Sequence of chain 10.A:
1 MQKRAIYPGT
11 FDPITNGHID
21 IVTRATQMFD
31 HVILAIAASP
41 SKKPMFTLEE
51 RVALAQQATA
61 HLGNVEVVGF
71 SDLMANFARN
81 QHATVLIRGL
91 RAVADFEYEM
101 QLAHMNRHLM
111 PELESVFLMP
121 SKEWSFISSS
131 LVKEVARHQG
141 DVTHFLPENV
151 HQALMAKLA

The small molecule below binds the protein below.
Small molecule (SMILES): CC1=Nc2nc(N[C@H](CC#N)c3cccc(Cl)c3)nn2C(=O)C1

Sequence of chain 5.A:
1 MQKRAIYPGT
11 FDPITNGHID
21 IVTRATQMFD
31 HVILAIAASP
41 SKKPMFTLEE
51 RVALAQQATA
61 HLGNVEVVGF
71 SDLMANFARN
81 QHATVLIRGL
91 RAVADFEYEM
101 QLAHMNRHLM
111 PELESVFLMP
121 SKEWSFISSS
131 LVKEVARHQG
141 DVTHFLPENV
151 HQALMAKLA

Binding-site contacts:
Ligand atom C14 contacts residue ASP72 of chain 5.A at 3.2 Å.
Ligand atom C17 contacts residue PHE70 of chain 5.A at 3.7 Å (hydrophobic).
Ligand atom C10 contacts residue LEU102 of chain 5.A at 3.7 Å (hydrophobic).
Ligand atom C10 contacts residue ASN106 of chain 5.A at 3.7 Å.
Ligand atom N12 contacts residue ASP72 of chain 5.A at 3.0 Å (salt-bridge).
Ligand atom N7 contacts residue HIS138 of chain 10.A at 3.8 Å.
Ligand atom N6 contacts residue MET74 of chain 5.A at 3.8 Å.
Ligand atom N9 contacts residue MET74 of chain 5.A at 2.9 Å (h-bond).
Ligand atom C10 contacts residue VAL135 of chain 10.A at 3.7 Å (hydrophobic).
Ligand atom C10 contacts residue MET105 of chain 5.A at 3.5 Å (hydrophobic).
Ligand atom C21 contacts residue ALA37 of chain 5.A at 3.7 Å (hydrophobic).
Ligand atom C13 contacts residue HIS138 of chain 10.A at 3.6 Å.
Ligand atom C15 contacts residue PHE70 of chain 5.A at 3.8 Å (hydrophobic).
Ligand atom C14 contacts residue HIS138 of chain 10.A at 3.8 Å.
Ligand atom C15 contacts residue SER39 of chain 5.A at 3.8 Å.
Ligand atom N4 contacts residue MET74 of chain 5.A at 3.8 Å.
Ligand atom C5 contacts residue MET74 of chain 5.A at 3.5 Å (hydrophobic).
Ligand atom C17 contacts residue ALA37 of chain 5.A at 3.6 Å (hydrophobic).
Ligand atom CL contacts residue MET74 of chain 5.A at 3.8 Å.
Ligand atom N23 contacts residue ALA38 of chain 5.A at 3.4 Å (h-bond).
Ligand atom C20 contacts residue ALA37 of chain 5.A at 3.7 Å (hydrophobic).
Ligand atom C18 contacts residue ALA37 of chain 5.A at 3.5 Å (hydrophobic).
Ligand atom C2 contacts residue LEU102 of chain 5.A at 3.7 Å (hydrophobic).
Ligand atom O11 contacts residue GLU134 of chain 10.A at 3.6 Å.
Ligand atom C19 contacts residue THR10 of chain 5.A at 3.7 Å.
Ligand atom CL contacts residue GLY9 of chain 5.A at 3.5 Å.
Ligand atom C16 contacts residue ALA37 of chain 5.A at 3.7 Å (hydrophobic).
Ligand atom C1 contacts residue LEU102 of chain 5.A at 3.7 Å (hydrophobic).
Ligand atom C13 contacts residue ASP72 of chain 5.A at 3.8 Å.
Ligand atom C8 contacts residue HIS138 of chain 10.A at 3.9 Å.
Ligand atom N6 contacts residue LEU73 of chain 5.A at 3.7 Å.
Ligand atom C14 contacts residue PHE70 of chain 5.A at 3.8 Å (hydrophobic).
Ligand atom C15 contacts residue ALA37 of chain 5.A at 3.8 Å (hydrophobic).
Ligand atom N23 contacts residue SER39 of chain 5.A at 2.8 Å (h-bond).
Ligand atom C20 contacts residue SER39 of chain 5.A at 3.9 Å.
Ligand atom N9 contacts residue LEU73 of chain 5.A at 3.6 Å.
Ligand atom C19 contacts residue ALA37 of chain 5.A at 3.5 Å (hydrophobic).
Ligand atom C14 contacts residue SER71 of chain 5.A at 3.5 Å.
Ligand atom C15 contacts residue SER71 of chain 5.A at 3.8 Å.
Ligand atom C8 contacts residue MET74 of chain 5.A at 3.8 Å (hydrophobic).